A protein and the small-molecule ligand that binds it are described below.
Small molecule (SMILES): CC(=O)N[C@H]1[C@H](O[C@H]2[C@H](O)[C@@H](NC(C)=O)CO[C@@H]2CO)O[C@H](CO)[C@@H](O)[C@@H]1O

Binding-site contacts:
Ligand atom C7 contacts residue ASN301 of chain 1.D at 4.3 Å.
Ligand atom N2 contacts residue ASN265 of chain 1.D at 2.9 Å (h-bond).
Ligand atom C5 contacts residue GLN263 of chain 1.D at 4.1 Å.
Ligand atom C2 contacts residue GLN263 of chain 1.D at 4.0 Å.
Ligand atom C8 contacts residue ASN301 of chain 1.D at 3.9 Å.
Ligand atom C8 contacts residue SER303 of chain 1.D at 3.7 Å.
Ligand atom C8 contacts residue GLN263 of chain 1.D at 4.3 Å.
Ligand atom O6 contacts residue VAL414 of chain 1.D at 4.5 Å.
Ligand atom C4 contacts residue ASN265 of chain 1.D at 4.2 Å.
Ligand atom C6 contacts residue ARG412 of chain 1.D at 4.2 Å.
Ligand atom C8 contacts residue ASN265 of chain 1.D at 4.3 Å.
Ligand atom C8 contacts residue VAL302 of chain 1.D at 3.9 Å (hydrophobic).
Ligand atom O7 contacts residue ASN301 of chain 1.D at 3.6 Å.
Ligand atom C5 contacts residue ASN265 of chain 1.D at 3.6 Å.
Ligand atom O6 contacts residue ARG412 of chain 1.D at 3.0 Å (salt-bridge).
Ligand atom O5 contacts residue ASN265 of chain 1.D at 2.3 Å (h-bond).
Ligand atom C2 contacts residue ASN265 of chain 1.D at 2.4 Å.
Ligand atom N2 contacts residue GLN263 of chain 1.D at 4.0 Å.
Ligand atom C3 contacts residue GLN263 of chain 1.D at 3.7 Å.
Ligand atom C3 contacts residue ASN265 of chain 1.D at 3.8 Å.
Ligand atom O7 contacts residue ASN265 of chain 1.D at 2.7 Å (h-bond).
Ligand atom O5 contacts residue VAL414 of chain 1.D at 4.2 Å.
Ligand atom C1 contacts residue GLN263 of chain 1.D at 3.9 Å.
Ligand atom C4 contacts residue GLN263 of chain 1.D at 4.4 Å.
Ligand atom C7 contacts residue ASN265 of chain 1.D at 3.0 Å.
Ligand atom C1 contacts residue ASN265 of chain 1.D at 1.4 Å.
Ligand atom O5 contacts residue ARG412 of chain 1.D at 4.1 Å.

Sequence of chain 1.D:
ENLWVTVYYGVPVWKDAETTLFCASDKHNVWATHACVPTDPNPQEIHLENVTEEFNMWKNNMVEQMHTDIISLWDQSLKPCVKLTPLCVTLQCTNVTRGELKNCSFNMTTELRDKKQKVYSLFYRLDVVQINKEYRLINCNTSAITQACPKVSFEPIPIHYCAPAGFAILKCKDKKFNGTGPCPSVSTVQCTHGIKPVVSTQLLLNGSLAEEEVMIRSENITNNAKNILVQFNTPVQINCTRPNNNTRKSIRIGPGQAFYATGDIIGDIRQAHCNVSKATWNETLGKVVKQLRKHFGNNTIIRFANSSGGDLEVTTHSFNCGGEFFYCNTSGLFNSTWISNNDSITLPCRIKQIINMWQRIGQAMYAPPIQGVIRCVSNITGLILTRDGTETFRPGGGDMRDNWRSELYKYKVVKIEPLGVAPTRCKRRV